Sequence of chain 1.B:
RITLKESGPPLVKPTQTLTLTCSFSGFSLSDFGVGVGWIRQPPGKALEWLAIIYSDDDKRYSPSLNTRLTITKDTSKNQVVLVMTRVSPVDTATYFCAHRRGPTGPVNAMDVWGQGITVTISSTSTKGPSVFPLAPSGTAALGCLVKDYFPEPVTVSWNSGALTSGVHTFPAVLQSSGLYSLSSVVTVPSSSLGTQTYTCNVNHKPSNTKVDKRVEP

Binding-site contacts:
Ligand atom CD contacts residue ARG60 of chain 1.B at 3.6 Å.
Ligand atom C contacts residue HIS92 of chain 1.A at 3.6 Å.
Ligand atom OE1 contacts residue ALA1 of chain 1.A at 3.2 Å (h-bond).
Ligand atom NZ contacts residue ASP58 of chain 1.B at 3.2 Å (salt-bridge).
Ligand atom CE contacts residue ASP58 of chain 1.B at 2.8 Å.
Ligand atom OE1 contacts residue TYR94 of chain 1.A at 3.8 Å.
Ligand atom CE3 contacts residue PRO103 of chain 1.B at 3.6 Å (hydrophobic).
Ligand atom CD1 contacts residue PHE93 of chain 1.A at 3.3 Å (hydrophobic).
Ligand atom O contacts residue TYR94 of chain 1.A at 3.5 Å.
Ligand atom CD1 contacts residue HIS92 of chain 1.A at 3.8 Å.
Ligand atom CZ2 contacts residue GLY33 of chain 1.B at 3.3 Å.
Ligand atom NZ contacts residue ASP56 of chain 1.B at 2.4 Å (salt-bridge).
Ligand atom O contacts residue TYR94 of chain 1.A at 3.0 Å (h-bond).
Ligand atom OD1 contacts residue ARG100 of chain 1.B at 3.0 Å (salt-bridge).
Ligand atom OD2 contacts residue TYR54 of chain 1.B at 3.5 Å (h-bond).
Ligand atom O contacts residue PHE93 of chain 1.A at 3.2 Å.
Ligand atom OD2 contacts residue HIS96 of chain 1.A at 2.6 Å (h-bond).
Ligand atom CG contacts residue HIS96 of chain 1.A at 3.5 Å.
Ligand atom N contacts residue HIS92 of chain 1.A at 2.6 Å (h-bond).
Ligand atom OD2 contacts residue ARG100 of chain 1.B at 3.0 Å (salt-bridge).
Ligand atom CB contacts residue LEU91 of chain 1.A at 3.1 Å (hydrophobic).
Ligand atom CZ3 contacts residue PRO103 of chain 1.B at 3.6 Å (hydrophobic).
Ligand atom CD contacts residue ASP58 of chain 1.B at 3.5 Å.
Ligand atom CB contacts residue HIS92 of chain 1.A at 3.1 Å.
Ligand atom OE1 contacts residue ARG60 of chain 1.B at 2.5 Å (salt-bridge).
Ligand atom CG contacts residue ARG100 of chain 1.B at 3.4 Å.
Ligand atom CA contacts residue HIS92 of chain 1.A at 3.7 Å.
Ligand atom N contacts residue TYR94 of chain 1.A at 3.2 Å (h-bond).
Ligand atom OD2 contacts residue LEU91 of chain 1.A at 3.7 Å.
Ligand atom CA contacts residue HIS92 of chain 1.A at 3.4 Å.
Ligand atom OD1 contacts residue LEU91 of chain 1.A at 3.3 Å (h-bond).
Ligand atom CB contacts residue TYR94 of chain 1.A at 3.5 Å (hydrophobic).
Ligand atom CZ2 contacts residue PRO103 of chain 1.B at 3.6 Å (hydrophobic).
Ligand atom OD2 contacts residue TYR94 of chain 1.A at 3.1 Å (h-bond).
Ligand atom CD1 contacts residue VAL116 of chain 1.B at 3.6 Å (hydrophobic).
Ligand atom CH2 contacts residue PRO103 of chain 1.B at 3.7 Å (hydrophobic).
Ligand atom CA contacts residue TYR94 of chain 1.A at 3.5 Å (hydrophobic).
Ligand atom CG contacts residue LEU91 of chain 1.A at 3.1 Å (hydrophobic).
Ligand atom CD2 contacts residue GLN27 of chain 1.A at 3.3 Å.
Ligand atom CD1 contacts residue ARG100 of chain 1.B at 3.8 Å.

A small-molecule ligand and the protein it binds are described below.
Small molecule (SMILES): CC(C)C[C@H](NC(=O)[C@H](CCC(=O)O)NC(=O)[C@H](CC(C)C)NC(=O)[C@H](CC(C)C)NC(=O)[C@@H](N)CCC(=O)O)C(=O)N[C@@H](CC(=O)O)C(=O)N[C@@H](CCCCN)C(=O)N[C@@H](CC1=c2ccccc2=NC1)C(=O)N[C@@H](C)C=O

Sequence of chain 1.A:
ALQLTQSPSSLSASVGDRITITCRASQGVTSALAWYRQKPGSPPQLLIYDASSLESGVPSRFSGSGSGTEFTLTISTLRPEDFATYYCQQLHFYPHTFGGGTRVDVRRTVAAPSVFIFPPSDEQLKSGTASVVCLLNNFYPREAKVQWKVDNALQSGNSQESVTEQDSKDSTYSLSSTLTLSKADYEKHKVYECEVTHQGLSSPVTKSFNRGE